Sequence of chain 1.A:
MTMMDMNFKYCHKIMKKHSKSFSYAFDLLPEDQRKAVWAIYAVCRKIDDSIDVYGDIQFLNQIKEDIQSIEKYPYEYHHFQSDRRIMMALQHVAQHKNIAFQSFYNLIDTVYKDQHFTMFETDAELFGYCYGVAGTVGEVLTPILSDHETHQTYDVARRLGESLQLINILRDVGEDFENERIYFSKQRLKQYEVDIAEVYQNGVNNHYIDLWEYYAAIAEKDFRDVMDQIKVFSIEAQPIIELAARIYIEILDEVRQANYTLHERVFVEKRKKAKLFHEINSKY

The protein below binds the small molecule below.
Small molecule (SMILES): O[C@]1(c2ccc(-c3ccccc3)cc2)CN2CCC1CC2

Binding-site contacts:
Ligand atom CAP contacts residue LEU170 of chain 1.A at 4.0 Å (hydrophobic).
Ligand atom CAN contacts residue ASN174 of chain 1.A at 3.4 Å.
Ligand atom CAF contacts residue GLY144 of chain 1.A at 3.5 Å.
Ligand atom CAC contacts residue LEU147 of chain 1.A at 4.0 Å (hydrophobic).
Ligand atom CAG contacts residue LEU170 of chain 1.A at 3.8 Å (hydrophobic).
Ligand atom CAF contacts residue ALA163 of chain 1.A at 3.7 Å (hydrophobic).
Ligand atom CAC contacts residue LEU151 of chain 1.A at 3.9 Å (hydrophobic).
Ligand atom NAT contacts residue ASN174 of chain 1.A at 3.9 Å.
Ligand atom CAB contacts residue LEU166 of chain 1.A at 3.8 Å (hydrophobic).
Ligand atom CAK contacts residue LEU170 of chain 1.A at 3.8 Å (hydrophobic).
Ligand atom CAS contacts residue PHE28 of chain 1.A at 3.4 Å (hydrophobic).
Ligand atom CAD contacts residue ALA163 of chain 1.A at 3.4 Å (hydrophobic).
Ligand atom CAL contacts residue ASN174 of chain 1.A at 3.9 Å.
Ligand atom CAG contacts residue VAL143 of chain 1.A at 4.1 Å (hydrophobic).
Ligand atom CAN contacts residue GLN171 of chain 1.A at 3.6 Å.
Ligand atom CAE contacts residue PHE32 of chain 1.A at 3.8 Å (hydrophobic).
Ligand atom CAI contacts residue ALA140 of chain 1.A at 3.8 Å (hydrophobic).
Ligand atom CAE contacts residue LEU147 of chain 1.A at 3.7 Å (hydrophobic).
Ligand atom CAL contacts residue HIS24 of chain 1.A at 3.7 Å.
Ligand atom CAM contacts residue GLN171 of chain 1.A at 3.2 Å.
Ligand atom CAD contacts residue GLY144 of chain 1.A at 3.7 Å.
Ligand atom CAI contacts residue GLY167 of chain 1.A at 4.0 Å.
Ligand atom CAP contacts residue LEU147 of chain 1.A at 4.0 Å (hydrophobic).
Ligand atom CAF contacts residue GLY167 of chain 1.A at 3.9 Å.
Ligand atom CAG contacts residue ALA140 of chain 1.A at 3.8 Å (hydrophobic).
Ligand atom CAG contacts residue GLY167 of chain 1.A at 3.5 Å.
Ligand atom CAO contacts residue ALA140 of chain 1.A at 3.6 Å (hydrophobic).
Ligand atom NAT contacts residue GLN171 of chain 1.A at 2.7 Å (h-bond).
Ligand atom CAH contacts residue LEU170 of chain 1.A at 3.8 Å (hydrophobic).
Ligand atom CAC contacts residue PHE32 of chain 1.A at 3.6 Å (hydrophobic).
Ligand atom CAQ contacts residue LEU170 of chain 1.A at 3.6 Å (hydrophobic).
Ligand atom CAJ contacts residue PHE28 of chain 1.A at 3.9 Å (hydrophobic).
Ligand atom CAM contacts residue LEU170 of chain 1.A at 3.8 Å (hydrophobic).
Ligand atom CAK contacts residue PHE28 of chain 1.A at 3.5 Å (hydrophobic).
Ligand atom CAB contacts residue LEU151 of chain 1.A at 3.9 Å (hydrophobic).
Ligand atom CAO contacts residue GLN171 of chain 1.A at 3.6 Å.
Ligand atom CAD contacts residue LEU166 of chain 1.A at 3.9 Å (hydrophobic).
Ligand atom CAM contacts residue ASN174 of chain 1.A at 3.6 Å.
Ligand atom CAK contacts residue TYR254 of chain 1.A at 4.1 Å (hydrophobic).
Ligand atom CAI contacts residue VAL143 of chain 1.A at 4.0 Å (hydrophobic).